Sequence of chain 1.A:
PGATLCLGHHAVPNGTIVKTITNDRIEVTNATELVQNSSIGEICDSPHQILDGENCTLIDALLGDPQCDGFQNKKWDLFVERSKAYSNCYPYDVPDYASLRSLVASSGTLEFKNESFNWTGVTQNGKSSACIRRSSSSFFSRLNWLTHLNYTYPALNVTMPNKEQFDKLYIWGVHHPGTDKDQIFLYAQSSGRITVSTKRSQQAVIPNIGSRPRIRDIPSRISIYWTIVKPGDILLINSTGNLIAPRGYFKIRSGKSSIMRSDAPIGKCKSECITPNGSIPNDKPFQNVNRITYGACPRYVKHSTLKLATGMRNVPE

Binding-site contacts:
Ligand atom C8 contacts residue ARG216 of chain 1.A at 4.4 Å.
Ligand atom C8 contacts residue SER213 of chain 1.A at 3.6 Å.
Ligand atom C2 contacts residue SER213 of chain 1.A at 4.3 Å.
Ligand atom C6 contacts residue ARG216 of chain 1.A at 3.4 Å.
Ligand atom C4 contacts residue ARG216 of chain 1.A at 3.4 Å.
Ligand atom C5 contacts residue ARG216 of chain 1.A at 3.2 Å.
Ligand atom O6 contacts residue ARG216 of chain 1.A at 4.0 Å.
Ligand atom O7 contacts residue ARG214 of chain 1.A at 4.4 Å.
Ligand atom C8 contacts residue PRO215 of chain 1.A at 4.2 Å (hydrophobic).
Ligand atom C2 contacts residue ARG216 of chain 1.A at 3.4 Å.
Ligand atom C5 contacts residue THR161 of chain 2.A at 4.3 Å.
Ligand atom O7 contacts residue ARG216 of chain 1.A at 3.4 Å (salt-bridge).
Ligand atom N2 contacts residue ARG216 of chain 1.A at 4.5 Å.
Ligand atom C6 contacts residue THR161 of chain 2.A at 3.7 Å.
Ligand atom C5 contacts residue ASN159 of chain 2.A at 3.6 Å.
Ligand atom C7 contacts residue ARG216 of chain 1.A at 4.2 Å.
Ligand atom N2 contacts residue SER213 of chain 1.A at 3.4 Å (h-bond).
Ligand atom C3 contacts residue SER213 of chain 1.A at 4.3 Å.
Ligand atom C3 contacts residue ARG216 of chain 1.A at 3.9 Å.
Ligand atom C1 contacts residue ARG216 of chain 1.A at 3.2 Å.
Ligand atom O5 contacts residue ARG216 of chain 1.A at 2.5 Å (salt-bridge).
Ligand atom C7 contacts residue SER213 of chain 1.A at 3.8 Å.
Ligand atom O6 contacts residue THR161 of chain 2.A at 4.0 Å.
Ligand atom C2 contacts residue ASN159 of chain 2.A at 2.5 Å.
Ligand atom C4 contacts residue ASN159 of chain 2.A at 4.2 Å.
Ligand atom C3 contacts residue ASN159 of chain 2.A at 3.8 Å.
Ligand atom C1 contacts residue LEU238 of chain 2.A at 4.3 Å (hydrophobic).
Ligand atom O7 contacts residue PRO215 of chain 1.A at 3.9 Å.
Ligand atom N2 contacts residue ASN159 of chain 2.A at 2.9 Å (h-bond).
Ligand atom O3 contacts residue ARG216 of chain 1.A at 3.5 Å (salt-bridge).
Ligand atom O4 contacts residue ARG216 of chain 1.A at 3.4 Å (salt-bridge).
Ligand atom O5 contacts residue ASN159 of chain 2.A at 2.3 Å (h-bond).
Ligand atom C7 contacts residue ASN159 of chain 2.A at 4.0 Å.
Ligand atom O5 contacts residue THR161 of chain 2.A at 4.4 Å.
Ligand atom C1 contacts residue ASN159 of chain 2.A at 1.4 Å.
Ligand atom C8 contacts residue THR181 of chain 1.A at 3.5 Å.
Ligand atom O5 contacts residue LEU238 of chain 2.A at 4.4 Å.

A small-molecule ligand and the protein it binds are described below.
Small molecule (SMILES): CC(=O)N[C@H]1[C@H](O[C@H]2[C@H](O)[C@@H](NC(C)=O)CO[C@@H]2CO)O[C@H](CO)[C@@H](O[C@@H]2O[C@H](CO[C@H]3O[C@H](CO)[C@@H](O)[C@H](O)[C@@H]3O)[C@@H](O)[C@H](O[C@H]3O[C@H](CO)[C@@H](O)[C@H](O)[C@@H]3O)[C@@H]2O)[C@@H]1O

Sequence of chain 2.A:
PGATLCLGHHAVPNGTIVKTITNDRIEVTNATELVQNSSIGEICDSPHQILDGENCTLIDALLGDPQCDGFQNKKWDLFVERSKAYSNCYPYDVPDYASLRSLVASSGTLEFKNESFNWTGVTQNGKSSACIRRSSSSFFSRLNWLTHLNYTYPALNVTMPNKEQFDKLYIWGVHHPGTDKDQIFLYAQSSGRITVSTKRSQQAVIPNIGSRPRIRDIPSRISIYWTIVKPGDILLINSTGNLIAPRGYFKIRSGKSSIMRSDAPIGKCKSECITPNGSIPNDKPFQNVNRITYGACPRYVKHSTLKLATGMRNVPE